Binding-site contacts:
Ligand atom CAN contacts residue MTA1 of chain 4.D at 3.6 Å.
Ligand atom N6 contacts residue TYR75 of chain 4.A at 3.4 Å (h-bond).
Ligand atom N3 contacts residue ALA162 of chain 4.A at 4.0 Å.
Ligand atom N7 contacts residue ALA162 of chain 4.A at 4.2 Å.
Ligand atom C2 contacts residue PHE74 of chain 4.A at 3.4 Å (hydrophobic).
Ligand atom N7 contacts residue TYR75 of chain 4.A at 4.2 Å.
Ligand atom C8 contacts residue ASN122 of chain 4.A at 3.6 Å.
Ligand atom N1 contacts residue SER158 of chain 4.A at 4.3 Å.
Ligand atom C2 contacts residue THR161 of chain 4.A at 3.2 Å.
Ligand atom N6 contacts residue ASN122 of chain 4.A at 2.8 Å (h-bond).
Ligand atom N1 contacts residue THR161 of chain 4.A at 2.5 Å (h-bond).
Ligand atom CAO contacts residue ILE187 of chain 1.A at 4.0 Å (hydrophobic).
Ligand atom N9 contacts residue ASP45 of chain 4.A at 4.0 Å.
Ligand atom N7 contacts residue ASN122 of chain 4.A at 2.8 Å (h-bond).
Ligand atom C8 contacts residue MTA1 of chain 4.D at 4.2 Å.
Ligand atom N1 contacts residue PHE74 of chain 4.A at 3.5 Å.
Ligand atom C5 contacts residue ASP45 of chain 4.A at 3.9 Å.
Ligand atom C6 contacts residue PHE74 of chain 4.A at 4.3 Å (hydrophobic).
Ligand atom N6 contacts residue THR161 of chain 4.A at 3.7 Å.
Ligand atom C4 contacts residue ALA162 of chain 4.A at 3.9 Å (hydrophobic).
Ligand atom N7 contacts residue ASP45 of chain 4.A at 3.8 Å.
Ligand atom C8 contacts residue ASP45 of chain 4.A at 3.6 Å.
Ligand atom N1 contacts residue ALA162 of chain 4.A at 3.7 Å.
Ligand atom C6 contacts residue THR161 of chain 4.A at 3.5 Å.
Ligand atom CAN contacts residue ARG148 of chain 1.A at 4.1 Å.
Ligand atom N3 contacts residue PHE74 of chain 4.A at 4.2 Å.
Ligand atom C6 contacts residue ALA162 of chain 4.A at 3.5 Å (hydrophobic).
Ligand atom OAL contacts residue MTA1 of chain 4.D at 3.9 Å.
Ligand atom N6 contacts residue ALA162 of chain 4.A at 3.9 Å.
Ligand atom C6 contacts residue ASN122 of chain 4.A at 3.8 Å.
Ligand atom C4 contacts residue ASP45 of chain 4.A at 3.8 Å.
Ligand atom N6 contacts residue SER158 of chain 4.A at 3.2 Å (h-bond).
Ligand atom CAP contacts residue MTA1 of chain 4.D at 3.9 Å.
Ligand atom C2 contacts residue ALA162 of chain 4.A at 3.9 Å (hydrophobic).
Ligand atom C5 contacts residue ALA162 of chain 4.A at 3.6 Å (hydrophobic).
Ligand atom C5 contacts residue ASN122 of chain 4.A at 3.6 Å.
Ligand atom N3 contacts residue ASP45 of chain 4.A at 4.2 Å.
Ligand atom N3 contacts residue THR161 of chain 4.A at 4.1 Å.
Ligand atom C6 contacts residue SER158 of chain 4.A at 4.2 Å.
Ligand atom CAM contacts residue MTA1 of chain 4.D at 4.0 Å.

Sequence of chain 4.A:
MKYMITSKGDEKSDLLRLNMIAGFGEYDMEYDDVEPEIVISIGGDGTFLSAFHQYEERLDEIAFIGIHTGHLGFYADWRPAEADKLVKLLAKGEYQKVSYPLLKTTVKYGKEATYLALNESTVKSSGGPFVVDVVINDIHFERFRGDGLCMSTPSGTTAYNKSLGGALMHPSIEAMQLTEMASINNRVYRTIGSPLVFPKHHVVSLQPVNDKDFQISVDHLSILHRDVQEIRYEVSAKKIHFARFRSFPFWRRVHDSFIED

Sequence of chain 1.A:
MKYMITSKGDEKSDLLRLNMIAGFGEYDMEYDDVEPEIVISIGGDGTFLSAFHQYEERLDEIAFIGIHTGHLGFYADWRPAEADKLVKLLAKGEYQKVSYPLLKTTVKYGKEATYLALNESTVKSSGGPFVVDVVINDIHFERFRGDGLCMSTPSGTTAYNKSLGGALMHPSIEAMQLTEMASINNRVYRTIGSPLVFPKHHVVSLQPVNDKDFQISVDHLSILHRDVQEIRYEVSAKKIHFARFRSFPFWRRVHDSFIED

This small molecule binds to this protein.
Small molecule (SMILES): Nc1ncnc2c1ncn2[C@@H]1CCCCO1